The protein below binds the small molecule below.
Small molecule (SMILES): CN[C@@H]1C[C@H]2O[C@@](C)([C@@H]1OC)n1c3ccccc3c3c4c(c5c6ccccc6n2c5c31)C(=O)NC4

Sequence of chain 1.A:
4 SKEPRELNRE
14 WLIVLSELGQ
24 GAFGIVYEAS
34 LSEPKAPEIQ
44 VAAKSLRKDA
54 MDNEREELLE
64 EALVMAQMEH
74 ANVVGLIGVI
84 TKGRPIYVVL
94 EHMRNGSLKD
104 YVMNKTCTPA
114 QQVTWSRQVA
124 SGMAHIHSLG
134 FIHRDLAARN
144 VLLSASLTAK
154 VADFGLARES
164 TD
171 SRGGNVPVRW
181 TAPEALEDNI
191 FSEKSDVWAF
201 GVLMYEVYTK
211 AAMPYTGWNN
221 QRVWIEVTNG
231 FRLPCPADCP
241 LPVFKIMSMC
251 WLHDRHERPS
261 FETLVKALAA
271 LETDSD

Binding-site contacts:
Ligand atom C8 contacts residue LEU145 of chain 1.A at 3.9 Å (hydrophobic).
Ligand atom O4 contacts residue GLY22 of chain 1.A at 3.7 Å.
Ligand atom C8 contacts residue ALA45 of chain 1.A at 3.7 Å (hydrophobic).
Ligand atom C8 contacts residue MET96 of chain 1.A at 3.7 Å (hydrophobic).
Ligand atom C15 contacts residue ASP156 of chain 1.A at 3.9 Å.
Ligand atom O6 contacts residue ARG142 of chain 1.A at 3.9 Å.
Ligand atom C24 contacts residue PO41 of chain 1.D at 3.8 Å.
Ligand atom C3 contacts residue LEU21 of chain 1.A at 3.9 Å (hydrophobic).
Ligand atom O5 contacts residue HIS95 of chain 1.A at 3.6 Å.
Ligand atom C13 contacts residue LEU93 of chain 1.A at 3.8 Å (hydrophobic).
Ligand atom C10 contacts residue LEU145 of chain 1.A at 3.4 Å (hydrophobic).
Ligand atom C25 contacts residue LEU21 of chain 1.A at 3.9 Å (hydrophobic).
Ligand atom C16 contacts residue VAL29 of chain 1.A at 3.9 Å (hydrophobic).
Ligand atom C9 contacts residue LEU145 of chain 1.A at 3.9 Å (hydrophobic).
Ligand atom C23 contacts residue PO41 of chain 1.D at 3.4 Å.
Ligand atom N4 contacts residue PO41 of chain 1.D at 2.5 Å (h-bond).
Ligand atom C14 contacts residue LYS47 of chain 1.A at 3.6 Å.
Ligand atom C17 contacts residue VAL29 of chain 1.A at 3.7 Å (hydrophobic).
Ligand atom C4 contacts residue MET96 of chain 1.A at 3.4 Å (hydrophobic).
Ligand atom C27 contacts residue ARG142 of chain 1.A at 3.6 Å.
Ligand atom C12 contacts residue VAL29 of chain 1.A at 3.9 Å (hydrophobic).
Ligand atom C3 contacts residue MET96 of chain 1.A at 3.5 Å (hydrophobic).
Ligand atom C28 contacts residue ARG142 of chain 1.A at 3.3 Å.
Ligand atom C8 contacts residue GLU94 of chain 1.A at 3.7 Å.
Ligand atom N4 contacts residue ARG142 of chain 1.A at 3.1 Å (salt-bridge).
Ligand atom N1 contacts residue ALA45 of chain 1.A at 3.3 Å.
Ligand atom C6 contacts residue LEU145 of chain 1.A at 3.8 Å (hydrophobic).
Ligand atom C7 contacts residue LEU145 of chain 1.A at 3.4 Å (hydrophobic).
Ligand atom C9 contacts residue ALA45 of chain 1.A at 3.7 Å (hydrophobic).
Ligand atom C11 contacts residue LEU145 of chain 1.A at 3.8 Å (hydrophobic).
Ligand atom C2 contacts residue GLY99 of chain 1.A at 3.7 Å.
Ligand atom C9 contacts residue GLU94 of chain 1.A at 3.8 Å.
Ligand atom C26 contacts residue PHE26 of chain 1.A at 3.7 Å (hydrophobic).
Ligand atom C28 contacts residue PO41 of chain 1.D at 3.2 Å.
Ligand atom O5 contacts residue GLU94 of chain 1.A at 3.9 Å.
Ligand atom C3 contacts residue GLY99 of chain 1.A at 3.8 Å.
Ligand atom N1 contacts residue GLU94 of chain 1.A at 2.8 Å (salt-bridge).
Ligand atom C15 contacts residue LYS47 of chain 1.A at 3.5 Å.
Ligand atom O6 contacts residue LEU145 of chain 1.A at 3.8 Å.
Ligand atom O5 contacts residue MET96 of chain 1.A at 2.8 Å (h-bond).